Sequence of chain 2.B:
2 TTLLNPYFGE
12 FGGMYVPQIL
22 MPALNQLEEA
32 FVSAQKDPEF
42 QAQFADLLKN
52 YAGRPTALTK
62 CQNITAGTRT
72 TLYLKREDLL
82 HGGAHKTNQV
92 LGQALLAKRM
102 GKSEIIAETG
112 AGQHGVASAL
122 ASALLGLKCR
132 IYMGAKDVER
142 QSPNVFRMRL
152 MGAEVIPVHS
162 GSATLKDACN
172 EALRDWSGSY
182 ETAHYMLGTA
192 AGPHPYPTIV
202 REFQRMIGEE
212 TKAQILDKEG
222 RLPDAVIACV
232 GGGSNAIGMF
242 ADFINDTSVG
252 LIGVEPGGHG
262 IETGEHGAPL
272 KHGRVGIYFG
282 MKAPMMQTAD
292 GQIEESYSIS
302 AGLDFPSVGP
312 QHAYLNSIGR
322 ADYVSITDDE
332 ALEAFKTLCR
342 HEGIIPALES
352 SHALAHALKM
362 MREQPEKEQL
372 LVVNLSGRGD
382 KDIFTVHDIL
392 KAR

Binding-site contacts:
Ligand atom C1 contacts residue LEU188 of chain 2.B at 3.5 Å (hydrophobic).
Ligand atom O21 contacts residue GLN114 of chain 2.B at 3.2 Å (h-bond).
Ligand atom C5 contacts residue PHE306 of chain 2.B at 3.0 Å (hydrophobic).
Ligand atom O21 contacts residue GLY113 of chain 2.B at 3.5 Å (h-bond).
Ligand atom O14 contacts residue THR190 of chain 2.B at 3.6 Å.
Ligand atom C15 contacts residue GLU109 of chain 2.B at 3.3 Å.
Ligand atom O14 contacts residue PHE306 of chain 2.B at 3.2 Å.
Ligand atom O21 contacts residue THR110 of chain 2.B at 2.6 Å (h-bond).
Ligand atom O19 contacts residue PLP1 of chain 2.D at 3.4 Å.
Ligand atom O20 contacts residue GLY111 of chain 2.B at 2.7 Å (h-bond).
Ligand atom O21 contacts residue HIS115 of chain 2.B at 2.8 Å (h-bond).
Ligand atom C12 contacts residue GLU109 of chain 2.B at 3.5 Å.
Ligand atom F11 contacts residue LEU188 of chain 2.B at 3.5 Å.
Ligand atom C5 contacts residue THR190 of chain 2.B at 3.3 Å.
Ligand atom C6 contacts residue PHE306 of chain 2.B at 3.4 Å (hydrophobic).
Ligand atom C16 contacts residue GLU109 of chain 2.B at 3.5 Å.
Ligand atom C15 contacts residue GLY189 of chain 2.B at 3.6 Å.
Ligand atom O20 contacts residue ALA112 of chain 2.B at 3.6 Å (h-bond).
Ligand atom F9 contacts residue PHE280 of chain 2.B at 3.1 Å.
Ligand atom O19 contacts residue GLN114 of chain 2.B at 2.9 Å (h-bond).
Ligand atom C12 contacts residue THR190 of chain 2.B at 3.6 Å.
Ligand atom O19 contacts residue LYS87 of chain 2.B at 3.1 Å (salt-bridge).
Ligand atom O7 contacts residue LEU188 of chain 2.B at 3.6 Å.
Ligand atom N13 contacts residue GLU109 of chain 2.B at 2.5 Å (salt-bridge).
Ligand atom C3 contacts residue GLU109 of chain 2.B at 3.0 Å.
Ligand atom C2 contacts residue CYS170 of chain 2.B at 3.4 Å (hydrophobic).
Ligand atom F10 contacts residue CYS170 of chain 2.B at 3.1 Å.
Ligand atom C2 contacts residue TYR186 of chain 2.B at 3.4 Å (hydrophobic).
Ligand atom O21 contacts residue GLY111 of chain 2.B at 3.6 Å (h-bond).
Ligand atom O17 contacts residue HIS115 of chain 2.B at 3.1 Å.
Ligand atom P18 contacts residue GLN114 of chain 2.B at 3.6 Å.
Ligand atom F10 contacts residue PHE280 of chain 2.B at 3.6 Å.
Ligand atom C4 contacts residue GLU109 of chain 2.B at 3.6 Å.
Ligand atom C4 contacts residue THR190 of chain 2.B at 3.7 Å.
Ligand atom F9 contacts residue LEU174 of chain 2.B at 3.2 Å.
Ligand atom C3 contacts residue CYS170 of chain 2.B at 3.2 Å (hydrophobic).
Ligand atom C2 contacts residue LEU188 of chain 2.B at 3.4 Å (hydrophobic).
Ligand atom C3 contacts residue LEU188 of chain 2.B at 3.5 Å (hydrophobic).
Ligand atom F11 contacts residue TYR186 of chain 2.B at 3.1 Å.
Ligand atom O7 contacts residue GLY193 of chain 2.B at 3.5 Å.

This small molecule binds to this protein.
Small molecule (SMILES): O=C(NCCOP(=O)(O)O)c1ccc(OC(F)(F)F)cc1